Sequence of chain 1.C:
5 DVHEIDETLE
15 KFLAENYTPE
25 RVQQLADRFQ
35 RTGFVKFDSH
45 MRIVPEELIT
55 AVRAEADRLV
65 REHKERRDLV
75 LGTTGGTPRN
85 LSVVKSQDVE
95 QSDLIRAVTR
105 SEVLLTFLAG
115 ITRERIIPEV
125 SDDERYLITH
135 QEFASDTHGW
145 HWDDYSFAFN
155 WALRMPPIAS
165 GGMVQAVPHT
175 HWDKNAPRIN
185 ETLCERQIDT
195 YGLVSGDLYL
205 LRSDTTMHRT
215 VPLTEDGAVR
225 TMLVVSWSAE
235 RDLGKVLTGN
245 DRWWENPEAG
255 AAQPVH

Binding-site contacts:
Ligand atom O2 contacts residue LYS1 of chain 1.M at 3.3 Å.
Ligand atom C5 contacts residue ARG224 of chain 1.C at 3.6 Å.
Ligand atom O5 contacts residue HIS212 of chain 1.C at 3.0 Å (h-bond).
Ligand atom O1 contacts residue HIS145 of chain 1.C at 3.2 Å (h-bond).
Ligand atom C5 contacts residue THR214 of chain 1.C at 3.6 Å.
Ligand atom O4 contacts residue THR133 of chain 1.C at 3.8 Å.
Ligand atom O4 contacts residue THR214 of chain 1.C at 3.7 Å.
Ligand atom C1 contacts residue VAL228 of chain 1.C at 3.9 Å (hydrophobic).
Ligand atom C2 contacts residue FE21 of chain 1.O at 2.8 Å.
Ligand atom O5 contacts residue ASP147 of chain 1.C at 4.2 Å.
Ligand atom C5 contacts residue MET226 of chain 1.C at 3.9 Å (hydrophobic).
Ligand atom O3 contacts residue THR214 of chain 1.C at 3.7 Å.
Ligand atom O1 contacts residue FE21 of chain 1.O at 2.1 Å.
Ligand atom C5 contacts residue TYR203 of chain 1.C at 3.4 Å (hydrophobic).
Ligand atom O4 contacts residue ARG224 of chain 1.C at 3.0 Å (salt-bridge).
Ligand atom C2 contacts residue HIS142 of chain 1.C at 3.6 Å.
Ligand atom O2 contacts residue LEU131 of chain 1.C at 4.1 Å.
Ligand atom O3 contacts residue VAL168 of chain 1.C at 3.8 Å.
Ligand atom C1 contacts residue HIS145 of chain 1.C at 3.8 Å.
Ligand atom C3 contacts residue HIS142 of chain 1.C at 3.6 Å.
Ligand atom C4 contacts residue ASN154 of chain 1.C at 4.2 Å.
Ligand atom O5 contacts residue FE21 of chain 1.O at 2.1 Å.
Ligand atom O2 contacts residue FE21 of chain 1.O at 4.0 Å.
Ligand atom C2 contacts residue HIS145 of chain 1.C at 3.6 Å.
Ligand atom O4 contacts residue MET226 of chain 1.C at 3.6 Å.
Ligand atom O1 contacts residue LYS1 of chain 1.M at 3.2 Å.
Ligand atom O5 contacts residue HIS145 of chain 1.C at 3.0 Å (h-bond).
Ligand atom O3 contacts residue MET226 of chain 1.C at 3.4 Å.
Ligand atom O1 contacts residue HIS142 of chain 1.C at 3.8 Å.
Ligand atom C3 contacts residue VAL228 of chain 1.C at 3.9 Å (hydrophobic).
Ligand atom O3 contacts residue TYR203 of chain 1.C at 2.8 Å (h-bond).
Ligand atom C1 contacts residue LYS1 of chain 1.M at 3.8 Å.
Ligand atom C1 contacts residue HIS142 of chain 1.C at 3.4 Å.
Ligand atom C1 contacts residue FE21 of chain 1.O at 2.8 Å.
Ligand atom O2 contacts residue HIS142 of chain 1.C at 3.5 Å.
Ligand atom O2 contacts residue VAL228 of chain 1.C at 3.3 Å.
Ligand atom C2 contacts residue HIS212 of chain 1.C at 4.1 Å.
Ligand atom O1 contacts residue ASP147 of chain 1.C at 3.1 Å (salt-bridge).
Ligand atom O3 contacts residue ARG224 of chain 1.C at 2.8 Å (salt-bridge).
Ligand atom C4 contacts residue TYR203 of chain 1.C at 3.3 Å (hydrophobic).

This small molecule binds to this protein.
Small molecule (SMILES): O=C(O)CCC(=O)C(=O)O